Sequence of chain 1.A:
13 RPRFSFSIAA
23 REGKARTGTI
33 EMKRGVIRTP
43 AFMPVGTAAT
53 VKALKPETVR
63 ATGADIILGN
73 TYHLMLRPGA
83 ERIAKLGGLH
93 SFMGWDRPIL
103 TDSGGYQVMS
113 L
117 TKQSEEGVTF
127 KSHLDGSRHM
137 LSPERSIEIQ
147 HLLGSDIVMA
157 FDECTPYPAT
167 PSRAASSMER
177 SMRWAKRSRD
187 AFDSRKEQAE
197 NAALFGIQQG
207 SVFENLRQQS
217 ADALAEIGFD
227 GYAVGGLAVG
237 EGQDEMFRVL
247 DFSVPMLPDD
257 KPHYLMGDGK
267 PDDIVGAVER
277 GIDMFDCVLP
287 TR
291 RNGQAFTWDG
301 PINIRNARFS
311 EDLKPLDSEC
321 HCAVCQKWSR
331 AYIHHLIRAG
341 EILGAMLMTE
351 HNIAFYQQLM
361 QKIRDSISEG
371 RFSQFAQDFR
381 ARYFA

This small molecule binds to this protein.
Small molecule (SMILES): Nc1nc2cc3[nH]c(NCCN4CCOCC4)nc3cc2c(=O)[nH]1

Binding-site contacts:
Ligand atom O1 contacts residue ASP158 of chain 1.A at 3.6 Å (salt-bridge).
Ligand atom C10 contacts residue ASP104 of chain 1.A at 3.9 Å.
Ligand atom C7 contacts residue TYR108 of chain 1.A at 3.4 Å (hydrophobic).
Ligand atom C10 contacts residue MET262 of chain 1.A at 3.8 Å (hydrophobic).
Ligand atom O1 contacts residue CYS160 of chain 1.A at 3.4 Å (h-bond).
Ligand atom C2 contacts residue GLY263 of chain 1.A at 3.7 Å.
Ligand atom C1 contacts residue GLY263 of chain 1.A at 3.4 Å.
Ligand atom C8 contacts residue MET262 of chain 1.A at 3.7 Å (hydrophobic).
Ligand atom N7 contacts residue ASP158 of chain 1.A at 2.8 Å (salt-bridge).
Ligand atom N2 contacts residue MET262 of chain 1.A at 3.7 Å.
Ligand atom C15 contacts residue ASP264 of chain 1.A at 3.4 Å.
Ligand atom N2 contacts residue LEU233 of chain 1.A at 2.9 Å (h-bond).
Ligand atom O1 contacts residue GLY231 of chain 1.A at 3.3 Å.
Ligand atom C3 contacts residue TYR108 of chain 1.A at 3.8 Å (hydrophobic).
Ligand atom N14 contacts residue GLY263 of chain 1.A at 3.4 Å.
Ligand atom C2 contacts residue ALA234 of chain 1.A at 3.8 Å (hydrophobic).
Ligand atom N22 contacts residue ASP104 of chain 1.A at 2.9 Å (salt-bridge).
Ligand atom N22 contacts residue ASP158 of chain 1.A at 2.9 Å (salt-bridge).
Ligand atom C12 contacts residue TYR108 of chain 1.A at 3.7 Å (hydrophobic).
Ligand atom O1 contacts residue GLN205 of chain 1.A at 3.0 Å (h-bond).
Ligand atom C2 contacts residue ASP264 of chain 1.A at 3.4 Å.
Ligand atom C10 contacts residue TYR108 of chain 1.A at 3.6 Å (hydrophobic).
Ligand atom N9 contacts residue MET262 of chain 1.A at 3.3 Å.
Ligand atom C6 contacts residue GLY232 of chain 1.A at 3.8 Å.
Ligand atom C4 contacts residue GLY232 of chain 1.A at 3.9 Å.
Ligand atom O1 contacts residue GLY232 of chain 1.A at 2.8 Å (h-bond).
Ligand atom N9 contacts residue ASP104 of chain 1.A at 2.9 Å (salt-bridge).
Ligand atom C3 contacts residue LEU233 of chain 1.A at 3.7 Å (hydrophobic).
Ligand atom C8 contacts residue ASP158 of chain 1.A at 3.6 Å.
Ligand atom N2 contacts residue ALA234 of chain 1.A at 3.7 Å.
Ligand atom C6 contacts residue ASP158 of chain 1.A at 3.6 Å.
Ligand atom C1 contacts residue ALA234 of chain 1.A at 3.7 Å (hydrophobic).
Ligand atom C6 contacts residue CYS160 of chain 1.A at 3.8 Å (hydrophobic).
Ligand atom N9 contacts residue TYR108 of chain 1.A at 3.5 Å.
Ligand atom N14 contacts residue ALA234 of chain 1.A at 2.9 Å (h-bond).
Ligand atom N22 contacts residue SER105 of chain 1.A at 3.7 Å.
Ligand atom N22 contacts residue ILE203 of chain 1.A at 3.6 Å.
Ligand atom C8 contacts residue ASP104 of chain 1.A at 3.7 Å.
Ligand atom C11 contacts residue TYR108 of chain 1.A at 3.7 Å (hydrophobic).
Ligand atom N13 contacts residue GLY263 of chain 1.A at 3.7 Å.